The small molecule below binds the protein below.
Small molecule (SMILES): Nc1ccn([C@H]2C[C@H](O[P](=O)(O)OC[C@H]3O[C@@H](n4cnc5c(N)ncnc54)C[C@@H]3O[P](=O)(O)OC[C@H]3O[C@@H](n4cnc5c(N)ncnc54)C[C@@H]3O[P](=O)(O)OC[C@H]3O[C@@H](n4cnc5c(N)ncnc54)C[C@@H]3O)[C@@H](COP(=O)=O)O2)c(=O)n1

Sequence of chain 40.A:
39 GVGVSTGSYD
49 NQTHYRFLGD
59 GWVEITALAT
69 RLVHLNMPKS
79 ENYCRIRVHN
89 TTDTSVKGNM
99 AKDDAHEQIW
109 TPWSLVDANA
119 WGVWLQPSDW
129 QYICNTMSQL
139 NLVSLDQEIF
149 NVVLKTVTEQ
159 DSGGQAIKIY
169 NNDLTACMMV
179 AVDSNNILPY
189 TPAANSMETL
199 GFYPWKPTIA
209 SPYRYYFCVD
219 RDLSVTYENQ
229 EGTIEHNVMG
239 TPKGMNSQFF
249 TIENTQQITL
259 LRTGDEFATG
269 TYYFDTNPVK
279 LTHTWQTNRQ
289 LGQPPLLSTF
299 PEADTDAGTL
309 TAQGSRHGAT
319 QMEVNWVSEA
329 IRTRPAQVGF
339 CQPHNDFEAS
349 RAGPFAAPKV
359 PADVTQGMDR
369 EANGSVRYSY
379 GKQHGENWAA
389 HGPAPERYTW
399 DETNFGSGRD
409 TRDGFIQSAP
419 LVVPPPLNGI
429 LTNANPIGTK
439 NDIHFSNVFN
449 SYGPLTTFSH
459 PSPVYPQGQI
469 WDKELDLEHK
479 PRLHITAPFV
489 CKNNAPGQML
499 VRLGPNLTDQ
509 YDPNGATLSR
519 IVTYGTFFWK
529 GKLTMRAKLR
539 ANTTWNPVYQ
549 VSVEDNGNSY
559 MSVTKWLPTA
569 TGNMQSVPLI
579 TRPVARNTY

Binding-site contacts:
Ligand atom N6 contacts residue TRP60 of chain 40.A at 3.0 Å.
Ligand atom N1 contacts residue TRP60 of chain 40.A at 3.5 Å.
Ligand atom P contacts residue PRO276 of chain 40.A at 3.8 Å.
Ligand atom OP1 contacts residue ASN275 of chain 40.A at 4.5 Å.
Ligand atom N6 contacts residue ASP58 of chain 40.A at 4.3 Å.
Ligand atom O3' contacts residue GLN137 of chain 40.A at 2.0 Å (h-bond).
Ligand atom C5' contacts residue PRO276 of chain 40.A at 3.7 Å (hydrophobic).
Ligand atom OP2 contacts residue TRP60 of chain 40.A at 4.4 Å.
Ligand atom OP2 contacts residue PRO276 of chain 40.A at 3.9 Å.
Ligand atom C3' contacts residue PRO276 of chain 40.A at 3.2 Å (hydrophobic).
Ligand atom C4 contacts residue TRP60 of chain 40.A at 3.5 Å (hydrophobic).
Ligand atom N9 contacts residue TRP60 of chain 40.A at 3.8 Å.
Ligand atom P contacts residue ASN139 of chain 40.A at 3.7 Å.
Ligand atom OP1 contacts residue ASN139 of chain 40.A at 3.1 Å (h-bond).
Ligand atom N7 contacts residue TRP60 of chain 40.A at 3.9 Å.
Ligand atom C5 contacts residue TRP60 of chain 40.A at 3.8 Å (hydrophobic).
Ligand atom P contacts residue GLN137 of chain 40.A at 3.5 Å.
Ligand atom OP2 contacts residue ASN139 of chain 40.A at 3.3 Å (h-bond).
Ligand atom O5' contacts residue PRO276 of chain 40.A at 2.8 Å.
Ligand atom OP2 contacts residue ARG534 of chain 40.A at 3.6 Å.
Ligand atom O4' contacts residue TRP60 of chain 40.A at 4.2 Å.
Ligand atom O5' contacts residue GLN137 of chain 40.A at 4.3 Å.
Ligand atom O3' contacts residue TRP60 of chain 40.A at 4.4 Å.
Ligand atom C2 contacts residue TRP60 of chain 40.A at 3.4 Å (hydrophobic).
Ligand atom C2' contacts residue GLN137 of chain 40.A at 2.9 Å.
Ligand atom C1' contacts residue TRP60 of chain 40.A at 3.5 Å (hydrophobic).
Ligand atom C8 contacts residue TRP60 of chain 40.A at 4.4 Å (hydrophobic).
Ligand atom C2' contacts residue TRP60 of chain 40.A at 4.1 Å (hydrophobic).
Ligand atom N6 contacts residue GLY57 of chain 40.A at 3.7 Å.
Ligand atom O3' contacts residue PRO276 of chain 40.A at 3.4 Å.
Ligand atom O5' contacts residue TRP60 of chain 40.A at 3.8 Å.
Ligand atom C4' contacts residue PRO276 of chain 40.A at 3.7 Å (hydrophobic).
Ligand atom C6 contacts residue TRP60 of chain 40.A at 3.4 Å (hydrophobic).
Ligand atom C1' contacts residue GLN137 of chain 40.A at 4.0 Å.
Ligand atom OP1 contacts residue GLN137 of chain 40.A at 4.4 Å.
Ligand atom OP2 contacts residue GLN137 of chain 40.A at 3.8 Å.
Ligand atom OP1 contacts residue PRO276 of chain 40.A at 3.1 Å.
Ligand atom C4' contacts residue GLN137 of chain 40.A at 4.1 Å.
Ligand atom N3 contacts residue TRP60 of chain 40.A at 3.0 Å.
Ligand atom C3' contacts residue GLN137 of chain 40.A at 2.6 Å.